Binding-site contacts:
Ligand atom C4 contacts residue ILE445 of chain 1.A at 4.3 Å (hydrophobic).
Ligand atom C2 contacts residue ILE445 of chain 1.B at 4.0 Å (hydrophobic).
Ligand atom C1 contacts residue ILE445 of chain 1.B at 4.4 Å (hydrophobic).
Ligand atom O11 contacts residue VAL559 of chain 1.A at 3.6 Å.
Ligand atom C6 contacts residue VAL559 of chain 1.B at 3.6 Å (hydrophobic).
Ligand atom C3 contacts residue ILE445 of chain 1.B at 4.5 Å (hydrophobic).
Ligand atom C3 contacts residue TYR565 of chain 1.B at 4.4 Å (hydrophobic).
Ligand atom C11 contacts residue PHE446 of chain 1.A at 4.4 Å (hydrophobic).
Ligand atom O10 contacts residue PHE446 of chain 1.A at 4.1 Å.
Ligand atom C13 contacts residue VAL559 of chain 1.B at 4.3 Å (hydrophobic).
Ligand atom C9 contacts residue THR552 of chain 1.B at 3.9 Å.
Ligand atom C2 contacts residue TYR565 of chain 1.A at 4.1 Å (hydrophobic).
Ligand atom C14 contacts residue VAL449 of chain 1.A at 3.9 Å (hydrophobic).
Ligand atom C6 contacts residue TYR565 of chain 1.B at 3.8 Å (hydrophobic).
Ligand atom C10 contacts residue THR552 of chain 1.B at 4.1 Å.
Ligand atom C2 contacts residue TYR565 of chain 1.B at 4.0 Å (hydrophobic).
Ligand atom C3 contacts residue ILE445 of chain 1.A at 4.3 Å (hydrophobic).
Ligand atom C2 contacts residue ILE445 of chain 1.A at 4.1 Å (hydrophobic).
Ligand atom C13 contacts residue VAL449 of chain 1.B at 4.2 Å (hydrophobic).
Ligand atom O10 contacts residue LEU556 of chain 1.B at 3.7 Å.
Ligand atom C13 contacts residue MET555 of chain 1.B at 4.1 Å (hydrophobic).
Ligand atom C15 contacts residue PHE442 of chain 1.A at 4.2 Å (hydrophobic).
Ligand atom O12 contacts residue ILE445 of chain 1.B at 4.4 Å.
Ligand atom O11 contacts residue TYR565 of chain 1.A at 3.8 Å.
Ligand atom C9 contacts residue LEU556 of chain 1.B at 4.3 Å (hydrophobic).
Ligand atom C15 contacts residue LEU556 of chain 1.B at 4.0 Å (hydrophobic).
Ligand atom O10 contacts residue THR552 of chain 1.B at 3.9 Å.
Ligand atom C8 contacts residue LEU556 of chain 1.B at 4.3 Å (hydrophobic).
Ligand atom C15 contacts residue PHE446 of chain 1.A at 3.8 Å (hydrophobic).
Ligand atom C13 contacts residue LEU556 of chain 1.B at 4.3 Å (hydrophobic).
Ligand atom C14 contacts residue ILE445 of chain 1.A at 4.2 Å (hydrophobic).
Ligand atom C1 contacts residue TYR565 of chain 1.A at 4.4 Å (hydrophobic).
Ligand atom O10 contacts residue GLN413 of chain 1.A at 4.1 Å.
Ligand atom C15 contacts residue ILE445 of chain 1.A at 4.5 Å (hydrophobic).
Ligand atom C10 contacts residue LEU556 of chain 1.B at 4.0 Å (hydrophobic).

Sequence of chain 1.A:
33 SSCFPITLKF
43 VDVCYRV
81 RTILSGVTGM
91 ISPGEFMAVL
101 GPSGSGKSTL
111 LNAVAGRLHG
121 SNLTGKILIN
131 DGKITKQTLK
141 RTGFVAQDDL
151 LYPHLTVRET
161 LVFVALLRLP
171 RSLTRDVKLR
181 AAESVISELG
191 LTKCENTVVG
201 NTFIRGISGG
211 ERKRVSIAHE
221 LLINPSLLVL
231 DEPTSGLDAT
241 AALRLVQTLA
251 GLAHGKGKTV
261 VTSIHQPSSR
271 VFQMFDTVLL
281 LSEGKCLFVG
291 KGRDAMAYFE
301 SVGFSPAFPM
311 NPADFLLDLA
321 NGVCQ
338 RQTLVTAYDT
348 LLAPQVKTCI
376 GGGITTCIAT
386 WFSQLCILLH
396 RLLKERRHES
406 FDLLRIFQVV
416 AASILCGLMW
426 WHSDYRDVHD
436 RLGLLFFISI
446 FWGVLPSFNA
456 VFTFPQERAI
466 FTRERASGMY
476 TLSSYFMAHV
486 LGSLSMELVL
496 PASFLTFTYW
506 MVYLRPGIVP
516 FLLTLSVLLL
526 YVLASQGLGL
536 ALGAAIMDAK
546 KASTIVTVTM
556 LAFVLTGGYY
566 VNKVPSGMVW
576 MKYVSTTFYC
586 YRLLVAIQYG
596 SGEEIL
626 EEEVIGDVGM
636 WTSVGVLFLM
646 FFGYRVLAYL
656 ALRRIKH

This small molecule binds to this protein.
Small molecule (SMILES): CC(=CC(=O)O)/C=C/[C@@]1(O)C(C)=CC(=O)CC1(C)C

Sequence of chain 1.B:
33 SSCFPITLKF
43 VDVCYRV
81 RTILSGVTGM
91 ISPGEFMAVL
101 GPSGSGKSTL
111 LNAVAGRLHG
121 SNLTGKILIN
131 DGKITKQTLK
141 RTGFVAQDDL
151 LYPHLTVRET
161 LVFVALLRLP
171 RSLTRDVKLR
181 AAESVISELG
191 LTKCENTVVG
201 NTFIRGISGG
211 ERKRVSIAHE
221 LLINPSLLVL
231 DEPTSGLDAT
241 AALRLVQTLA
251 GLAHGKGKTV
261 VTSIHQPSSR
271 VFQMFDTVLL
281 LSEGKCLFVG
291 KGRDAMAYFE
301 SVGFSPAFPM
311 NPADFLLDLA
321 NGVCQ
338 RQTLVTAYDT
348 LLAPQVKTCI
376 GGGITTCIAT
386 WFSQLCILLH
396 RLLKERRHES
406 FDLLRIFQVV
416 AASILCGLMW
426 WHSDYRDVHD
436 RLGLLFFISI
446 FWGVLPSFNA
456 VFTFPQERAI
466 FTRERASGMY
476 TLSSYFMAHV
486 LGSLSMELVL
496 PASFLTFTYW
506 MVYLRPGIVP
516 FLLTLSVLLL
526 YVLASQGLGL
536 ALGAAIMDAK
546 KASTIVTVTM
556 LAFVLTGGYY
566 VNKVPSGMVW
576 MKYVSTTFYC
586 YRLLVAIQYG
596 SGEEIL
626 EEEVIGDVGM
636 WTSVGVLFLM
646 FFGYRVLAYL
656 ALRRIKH